Binding-site contacts:
Ligand atom C3 contacts residue ARG132 of chain 1.E at 3.1 Å.
Ligand atom O1B contacts residue ASN140 of chain 1.E at 4.1 Å.
Ligand atom C7 contacts residue TRP148 of chain 1.E at 3.7 Å (hydrophobic).
Ligand atom C5 contacts residue THR130 of chain 1.E at 3.6 Å.
Ligand atom O9 contacts residue TYR92 of chain 1.E at 3.4 Å (h-bond).
Ligand atom C9 contacts residue TYR92 of chain 1.E at 3.4 Å (hydrophobic).
Ligand atom O4 contacts residue ARG132 of chain 1.E at 3.9 Å.
Ligand atom O7 contacts residue LEU191 of chain 1.E at 3.9 Å.
Ligand atom C6 contacts residue THR130 of chain 1.E at 4.0 Å.
Ligand atom C4 contacts residue ARG132 of chain 1.E at 3.0 Å.
Ligand atom O9 contacts residue HIS180 of chain 1.E at 4.4 Å.
Ligand atom C1 contacts residue THR131 of chain 1.E at 3.4 Å.
Ligand atom O8 contacts residue TRP148 of chain 1.E at 3.6 Å.
Ligand atom O1B contacts residue ARG132 of chain 1.E at 2.7 Å (salt-bridge).
Ligand atom C9 contacts residue SER225 of chain 1.E at 3.6 Å.
Ligand atom C11 contacts residue GLY129 of chain 1.E at 3.8 Å.
Ligand atom C9 contacts residue LEU191 of chain 1.E at 4.3 Å (hydrophobic).
Ligand atom C8 contacts residue TRP148 of chain 1.E at 3.9 Å (hydrophobic).
Ligand atom O1A contacts residue THR131 of chain 1.E at 2.8 Å (h-bond).
Ligand atom C9 contacts residue GLU187 of chain 1.E at 3.3 Å.
Ligand atom O1B contacts residue THR131 of chain 1.E at 3.3 Å (h-bond).
Ligand atom C11 contacts residue VAL150 of chain 1.E at 3.9 Å (hydrophobic).
Ligand atom O9 contacts residue GLU187 of chain 1.E at 2.6 Å (salt-bridge).
Ligand atom C5 contacts residue ARG132 of chain 1.E at 3.9 Å.
Ligand atom C1 contacts residue ARG132 of chain 1.E at 3.7 Å.
Ligand atom O8 contacts residue TYR92 of chain 1.E at 2.9 Å (h-bond).
Ligand atom O10 contacts residue LEU191 of chain 1.E at 3.4 Å.
Ligand atom N5 contacts residue THR130 of chain 1.E at 3.0 Å (h-bond).
Ligand atom O4 contacts residue THR130 of chain 1.E at 3.8 Å.
Ligand atom C9 contacts residue HIS180 of chain 1.E at 4.0 Å.
Ligand atom O1A contacts residue ARG132 of chain 1.E at 4.0 Å.
Ligand atom C11 contacts residue TRP148 of chain 1.E at 3.6 Å (hydrophobic).
Ligand atom C4 contacts residue THR130 of chain 1.E at 3.3 Å.
Ligand atom C11 contacts residue THR130 of chain 1.E at 4.0 Å.
Ligand atom C8 contacts residue TYR92 of chain 1.E at 3.7 Å (hydrophobic).
Ligand atom O9 contacts residue SER225 of chain 1.E at 3.3 Å (h-bond).
Ligand atom C10 contacts residue THR130 of chain 1.E at 3.9 Å.
Ligand atom O3 contacts residue ARG132 of chain 1.E at 3.2 Å (salt-bridge).
Ligand atom C9 contacts residue TRP148 of chain 1.E at 3.8 Å (hydrophobic).
Ligand atom C8 contacts residue GLU187 of chain 1.E at 4.3 Å.

This small molecule binds to this protein.
Small molecule (SMILES): CC(=O)N[C@@H]1[C@@H](O)[C@H](O[C@@H]2O[C@H](CO[C@]3(C(=O)O)C[C@H](O)[C@@H](NC(C)=O)[C@H]([C@H](O)[C@H](O)CO)O3)[C@H](O)[C@H](O)[C@H]2O)[C@@H](CO)O[C@H]1O

Sequence of chain 1.E:
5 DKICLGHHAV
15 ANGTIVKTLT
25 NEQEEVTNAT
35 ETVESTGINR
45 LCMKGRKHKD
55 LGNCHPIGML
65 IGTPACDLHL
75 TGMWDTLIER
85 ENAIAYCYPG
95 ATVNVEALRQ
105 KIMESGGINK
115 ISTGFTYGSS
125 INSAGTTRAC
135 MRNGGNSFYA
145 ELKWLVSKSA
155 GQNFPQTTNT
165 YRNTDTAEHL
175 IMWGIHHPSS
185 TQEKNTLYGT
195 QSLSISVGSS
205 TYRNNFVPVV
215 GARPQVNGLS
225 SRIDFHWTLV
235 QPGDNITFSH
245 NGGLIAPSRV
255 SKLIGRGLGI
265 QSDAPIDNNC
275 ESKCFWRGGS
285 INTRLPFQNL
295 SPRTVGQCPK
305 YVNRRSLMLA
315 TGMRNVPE